A protein and the small-molecule ligand that binds it are described below.
Small molecule (SMILES): CC(=O)N[C@@H]1[C@@H](O)[C@H](O)[C@@H](CO)O[C@H]1O

Binding-site contacts:
Ligand atom C1 contacts residue GLN26 of chain 1.D at 4.5 Å.
Ligand atom O7 contacts residue ASN23 of chain 1.D at 4.1 Å.
Ligand atom N2 contacts residue ASN23 of chain 1.D at 2.9 Å (h-bond).
Ligand atom O6 contacts residue SER25 of chain 1.D at 4.1 Å.
Ligand atom C1 contacts residue ASN23 of chain 1.D at 1.4 Å.
Ligand atom C7 contacts residue ASN23 of chain 1.D at 3.7 Å.
Ligand atom C5 contacts residue SER25 of chain 1.D at 4.4 Å.
Ligand atom O5 contacts residue GLN26 of chain 1.D at 3.9 Å.
Ligand atom O6 contacts residue GLN26 of chain 1.D at 3.9 Å.
Ligand atom C2 contacts residue ASN23 of chain 1.D at 2.5 Å.
Ligand atom O5 contacts residue ASN23 of chain 1.D at 2.3 Å (h-bond).
Ligand atom C4 contacts residue ASN23 of chain 1.D at 4.2 Å.
Ligand atom C5 contacts residue ASN23 of chain 1.D at 3.6 Å.
Ligand atom O5 contacts residue SER25 of chain 1.D at 4.4 Å.
Ligand atom C3 contacts residue ASN23 of chain 1.D at 3.8 Å.

Sequence of chain 1.D:
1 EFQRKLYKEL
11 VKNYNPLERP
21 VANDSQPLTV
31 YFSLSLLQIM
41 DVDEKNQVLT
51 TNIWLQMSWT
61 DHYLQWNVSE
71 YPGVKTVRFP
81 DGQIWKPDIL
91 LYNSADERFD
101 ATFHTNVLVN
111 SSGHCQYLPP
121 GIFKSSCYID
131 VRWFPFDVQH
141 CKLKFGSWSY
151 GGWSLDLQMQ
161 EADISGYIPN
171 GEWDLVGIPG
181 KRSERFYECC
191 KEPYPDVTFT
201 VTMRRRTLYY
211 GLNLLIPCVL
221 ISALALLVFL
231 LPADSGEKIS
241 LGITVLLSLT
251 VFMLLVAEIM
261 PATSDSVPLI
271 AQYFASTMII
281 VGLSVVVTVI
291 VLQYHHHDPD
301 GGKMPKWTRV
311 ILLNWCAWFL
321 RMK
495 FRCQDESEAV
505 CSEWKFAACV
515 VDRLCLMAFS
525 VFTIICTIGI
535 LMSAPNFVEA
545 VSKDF